The protein below binds the small molecule below.
Small molecule (SMILES): CC(C)(CO)[C@@H](O)C(=O)NCCc1nc2cccc(O)c2[nH]1

Binding-site contacts:
Ligand atom C7 contacts residue VAL135 of chain 2.B at 3.8 Å (hydrophobic).
Ligand atom C6 contacts residue LEU102 of chain 7.B at 3.7 Å (hydrophobic).
Ligand atom O22 contacts residue ARG88 of chain 7.B at 3.3 Å (salt-bridge).
Ligand atom C7 contacts residue LEU131 of chain 2.B at 3.9 Å (hydrophobic).
Ligand atom C19 contacts residue THR10 of chain 7.B at 3.8 Å.
Ligand atom C3 contacts residue MET74 of chain 7.B at 3.9 Å (hydrophobic).
Ligand atom C7 contacts residue LEU102 of chain 7.B at 3.8 Å (hydrophobic).
Ligand atom O13 contacts residue LEU73 of chain 7.B at 3.6 Å.
Ligand atom C3 contacts residue ASP72 of chain 7.B at 4.0 Å.
Ligand atom C19 contacts residue GLY9 of chain 7.B at 3.8 Å.
Ligand atom C5 contacts residue ASN106 of chain 7.B at 3.1 Å.
Ligand atom C2 contacts residue MET74 of chain 7.B at 3.9 Å (hydrophobic).
Ligand atom C1 contacts residue MET74 of chain 7.B at 3.8 Å (hydrophobic).
Ligand atom C21 contacts residue PRO8 of chain 7.B at 3.8 Å (hydrophobic).
Ligand atom C10 contacts residue LEU73 of chain 7.B at 3.6 Å (hydrophobic).
Ligand atom O15 contacts residue MET74 of chain 7.B at 3.1 Å.
Ligand atom O13 contacts residue ALA75 of chain 7.B at 3.0 Å (h-bond).
Ligand atom C6 contacts residue LEU131 of chain 2.B at 3.9 Å (hydrophobic).
Ligand atom N11 contacts residue LEU73 of chain 7.B at 3.4 Å.
Ligand atom C2 contacts residue ASP72 of chain 7.B at 3.9 Å.
Ligand atom C1 contacts residue LEU73 of chain 7.B at 3.9 Å (hydrophobic).
Ligand atom O17 contacts residue TYR98 of chain 7.B at 3.8 Å.
Ligand atom C9 contacts residue LEU73 of chain 7.B at 3.4 Å (hydrophobic).
Ligand atom C21 contacts residue GLY9 of chain 7.B at 3.8 Å.
Ligand atom C5 contacts residue LEU109 of chain 7.B at 3.8 Å (hydrophobic).
Ligand atom C21 contacts residue ARG88 of chain 7.B at 3.3 Å.
Ligand atom O22 contacts residue LEU102 of chain 7.B at 3.4 Å.
Ligand atom N11 contacts residue MET74 of chain 7.B at 3.0 Å (h-bond).
Ligand atom C6 contacts residue MET105 of chain 7.B at 3.8 Å (hydrophobic).
Ligand atom C6 contacts residue VAL135 of chain 2.B at 3.5 Å (hydrophobic).
Ligand atom C19 contacts residue ALA37 of chain 7.B at 4.0 Å (hydrophobic).
Ligand atom O22 contacts residue TYR98 of chain 7.B at 3.5 Å (h-bond).
Ligand atom C10 contacts residue ASN106 of chain 7.B at 3.2 Å.
Ligand atom O13 contacts residue MET74 of chain 7.B at 3.6 Å (h-bond).
Ligand atom C5 contacts residue MET105 of chain 7.B at 3.9 Å (hydrophobic).
Ligand atom C9 contacts residue MET74 of chain 7.B at 3.9 Å (hydrophobic).
Ligand atom C20 contacts residue ARG88 of chain 7.B at 3.6 Å.
Ligand atom O13 contacts residue ASN106 of chain 7.B at 2.7 Å (h-bond).
Ligand atom O13 contacts residue LEU109 of chain 7.B at 3.9 Å.
Ligand atom C3 contacts residue PHE70 of chain 7.B at 3.9 Å (hydrophobic).

Sequence of chain 7.B:
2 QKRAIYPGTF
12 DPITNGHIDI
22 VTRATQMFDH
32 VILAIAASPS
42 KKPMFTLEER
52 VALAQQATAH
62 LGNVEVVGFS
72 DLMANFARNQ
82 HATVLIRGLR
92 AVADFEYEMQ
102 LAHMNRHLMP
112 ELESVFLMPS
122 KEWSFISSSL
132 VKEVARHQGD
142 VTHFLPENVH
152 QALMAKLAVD

Sequence of chain 2.B:
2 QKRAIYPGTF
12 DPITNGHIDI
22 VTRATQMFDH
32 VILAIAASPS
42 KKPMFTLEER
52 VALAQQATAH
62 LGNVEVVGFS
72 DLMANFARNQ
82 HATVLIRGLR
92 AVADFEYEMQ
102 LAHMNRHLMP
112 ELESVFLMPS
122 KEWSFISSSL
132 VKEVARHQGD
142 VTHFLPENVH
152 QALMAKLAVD